A protein and the small-molecule ligand that binds it are described below.
Small molecule (SMILES): CNC(=O)c1nnc(NC(=O)C2CC2)cc1Nc1cccc(-c2ncn(C)n2)c1OC

Sequence of chain 1.A:
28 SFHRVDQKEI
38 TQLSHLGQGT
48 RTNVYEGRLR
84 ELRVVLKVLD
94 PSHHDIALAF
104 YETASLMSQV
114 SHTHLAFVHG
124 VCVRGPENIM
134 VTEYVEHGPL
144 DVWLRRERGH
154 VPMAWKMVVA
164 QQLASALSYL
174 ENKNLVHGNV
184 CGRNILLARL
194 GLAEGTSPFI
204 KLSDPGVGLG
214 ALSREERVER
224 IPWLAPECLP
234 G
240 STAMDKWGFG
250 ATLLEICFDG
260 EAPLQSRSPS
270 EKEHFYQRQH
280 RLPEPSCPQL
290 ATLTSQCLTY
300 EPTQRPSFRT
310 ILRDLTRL

Binding-site contacts:
Ligand atom C14 contacts residue GLU139 of chain 1.A at 3.4 Å.
Ligand atom C14 contacts residue TYR137 of chain 1.A at 3.5 Å (hydrophobic).
Ligand atom N1 contacts residue VAL138 of chain 1.A at 3.4 Å (h-bond).
Ligand atom N3 contacts residue GLY141 of chain 1.A at 3.6 Å.
Ligand atom C1 contacts residue LEU189 of chain 1.A at 3.6 Å (hydrophobic).
Ligand atom C6 contacts residue THR135 of chain 1.A at 3.4 Å.
Ligand atom N1 contacts residue GLU136 of chain 1.A at 3.5 Å (salt-bridge).
Ligand atom C17 contacts residue GLY46 of chain 1.A at 3.4 Å.
Ligand atom C6 contacts residue GLU136 of chain 1.A at 3.5 Å.
Ligand atom O2 contacts residue LYS90 of chain 1.A at 3.5 Å (salt-bridge).
Ligand atom C16 contacts residue ARG186 of chain 1.A at 3.5 Å.
Ligand atom N1 contacts residue VAL88 of chain 1.A at 3.5 Å.
Ligand atom C15 contacts residue ARG186 of chain 1.A at 3.7 Å.
Ligand atom C19 contacts residue GLY141 of chain 1.A at 3.4 Å.
Ligand atom C18 contacts residue ARG186 of chain 1.A at 3.7 Å.
Ligand atom C4 contacts residue LEU189 of chain 1.A at 3.5 Å (hydrophobic).
Ligand atom N5 contacts residue LEU189 of chain 1.A at 3.5 Å.
Ligand atom C19 contacts residue GLU139 of chain 1.A at 3.5 Å.
Ligand atom C16 contacts residue ASN187 of chain 1.A at 3.6 Å.
Ligand atom C5 contacts residue LEU189 of chain 1.A at 3.4 Å (hydrophobic).
Ligand atom O3 contacts residue LEU43 of chain 1.A at 3.7 Å.
Ligand atom N7 contacts residue ARG186 of chain 1.A at 3.5 Å.
Ligand atom C9 contacts residue LEU43 of chain 1.A at 3.6 Å (hydrophobic).
Ligand atom N2 contacts residue VAL88 of chain 1.A at 3.6 Å.
Ligand atom O1 contacts residue SER206 of chain 1.A at 3.1 Å (h-bond).
Ligand atom O1 contacts residue LYS90 of chain 1.A at 2.9 Å (salt-bridge).
Ligand atom C18 contacts residue GLN45 of chain 1.A at 3.2 Å.
Ligand atom C2 contacts residue VAL138 of chain 1.A at 3.5 Å (hydrophobic).
Ligand atom N7 contacts residue GLN45 of chain 1.A at 3.3 Å (h-bond).
Ligand atom N6 contacts residue GLN45 of chain 1.A at 3.6 Å.
Ligand atom C20 contacts residue TYR137 of chain 1.A at 3.5 Å (hydrophobic).
Ligand atom C8 contacts residue VAL51 of chain 1.A at 3.6 Å (hydrophobic).
Ligand atom O1 contacts residue LEU189 of chain 1.A at 3.7 Å.
Ligand atom N2 contacts residue VAL138 of chain 1.A at 2.9 Å (h-bond).
Ligand atom C7 contacts residue VAL51 of chain 1.A at 3.6 Å (hydrophobic).
Ligand atom N5 contacts residue GLU136 of chain 1.A at 3.0 Å (salt-bridge).
Ligand atom C13 contacts residue GLY141 of chain 1.A at 3.5 Å.
Ligand atom N6 contacts residue ARG186 of chain 1.A at 3.1 Å (salt-bridge).
Ligand atom N3 contacts residue VAL138 of chain 1.A at 2.9 Å (h-bond).
Ligand atom C19 contacts residue HIS140 of chain 1.A at 3.2 Å.